Sequence of chain 1.C:
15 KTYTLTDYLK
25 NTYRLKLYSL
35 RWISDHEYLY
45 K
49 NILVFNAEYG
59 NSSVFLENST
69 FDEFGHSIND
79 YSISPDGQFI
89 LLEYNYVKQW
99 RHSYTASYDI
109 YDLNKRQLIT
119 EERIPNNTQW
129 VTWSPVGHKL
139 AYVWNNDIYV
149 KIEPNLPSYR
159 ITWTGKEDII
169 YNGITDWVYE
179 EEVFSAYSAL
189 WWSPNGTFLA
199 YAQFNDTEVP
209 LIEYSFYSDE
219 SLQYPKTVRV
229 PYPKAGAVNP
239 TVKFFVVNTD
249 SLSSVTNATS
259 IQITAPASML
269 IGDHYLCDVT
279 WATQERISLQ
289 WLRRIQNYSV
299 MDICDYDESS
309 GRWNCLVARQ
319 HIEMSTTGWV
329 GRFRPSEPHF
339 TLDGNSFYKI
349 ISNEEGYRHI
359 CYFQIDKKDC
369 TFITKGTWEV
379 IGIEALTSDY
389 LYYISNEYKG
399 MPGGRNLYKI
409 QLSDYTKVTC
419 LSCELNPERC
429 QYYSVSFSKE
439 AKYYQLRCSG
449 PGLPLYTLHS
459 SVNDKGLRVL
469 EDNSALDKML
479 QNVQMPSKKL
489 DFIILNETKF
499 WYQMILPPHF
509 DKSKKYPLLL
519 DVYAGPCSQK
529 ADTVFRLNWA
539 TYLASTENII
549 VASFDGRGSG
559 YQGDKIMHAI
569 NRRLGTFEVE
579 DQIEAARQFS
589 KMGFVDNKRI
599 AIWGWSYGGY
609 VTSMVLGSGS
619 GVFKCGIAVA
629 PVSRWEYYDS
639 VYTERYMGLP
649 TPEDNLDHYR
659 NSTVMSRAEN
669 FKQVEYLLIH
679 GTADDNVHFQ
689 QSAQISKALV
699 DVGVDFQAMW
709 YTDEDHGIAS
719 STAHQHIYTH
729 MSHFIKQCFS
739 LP

This protein binds this small molecule.
Small molecule (SMILES): CC(=O)N[C@@H]1[C@@H](O)[C@H](O)[C@@H](CO)O[C@H]1O

Binding-site contacts:
Ligand atom O7 contacts residue ASN295 of chain 1.C at 4.0 Å.
Ligand atom N2 contacts residue SER323 of chain 1.C at 4.3 Å.
Ligand atom C4 contacts residue ASN295 of chain 1.C at 4.2 Å.
Ligand atom C8 contacts residue MET322 of chain 1.C at 3.8 Å (hydrophobic).
Ligand atom N2 contacts residue ASN295 of chain 1.C at 2.9 Å (h-bond).
Ligand atom O5 contacts residue ASN295 of chain 1.C at 2.4 Å (h-bond).
Ligand atom O6 contacts residue ARG570 of chain 1.C at 3.7 Å.
Ligand atom C5 contacts residue ASN295 of chain 1.C at 3.6 Å.
Ligand atom C5 contacts residue ILE293 of chain 1.C at 4.1 Å (hydrophobic).
Ligand atom C2 contacts residue ASN295 of chain 1.C at 2.4 Å.
Ligand atom C8 contacts residue ASN295 of chain 1.C at 3.8 Å.
Ligand atom C3 contacts residue ASN295 of chain 1.C at 3.8 Å.
Ligand atom C1 contacts residue ILE293 of chain 1.C at 3.8 Å (hydrophobic).
Ligand atom C8 contacts residue TYR296 of chain 1.C at 4.3 Å (hydrophobic).
Ligand atom O7 contacts residue THR324 of chain 1.C at 3.9 Å.
Ligand atom C7 contacts residue ASN295 of chain 1.C at 3.5 Å.
Ligand atom O5 contacts residue ILE293 of chain 1.C at 3.7 Å.
Ligand atom O7 contacts residue SER323 of chain 1.C at 3.1 Å (h-bond).
Ligand atom C1 contacts residue ASN295 of chain 1.C at 1.4 Å.
Ligand atom C7 contacts residue SER323 of chain 1.C at 3.6 Å.
Ligand atom C6 contacts residue ARG570 of chain 1.C at 4.3 Å.
Ligand atom C8 contacts residue SER323 of chain 1.C at 4.0 Å.